This small molecule binds to this protein.
Small molecule (SMILES): C=CC1=C(C)/C(=C/c2[nH]c(/C=C3\N=C(/C=C4\NC(=O)C(C)=C4C=C)C(C)=C3CCC(=O)O)c(CCC(=O)O)c2C)NC1=O

Binding-site contacts:
Ligand atom CBA contacts residue TYR203 of chain 1.A at 3.3 Å (hydrophobic).
Ligand atom O1D contacts residue ARG209 of chain 1.A at 2.9 Å (salt-bridge).
Ligand atom C4C contacts residue ASP194 of chain 1.A at 3.6 Å.
Ligand atom CHB contacts residue ASP194 of chain 1.A at 3.5 Å.
Ligand atom C1B contacts residue ASP194 of chain 1.A at 3.6 Å.
Ligand atom CGA contacts residue SER275 of chain 1.A at 3.2 Å.
Ligand atom C3B contacts residue TYR250 of chain 1.A at 3.5 Å (hydrophobic).
Ligand atom C4B contacts residue TYR250 of chain 1.A at 3.0 Å (hydrophobic).
Ligand atom CGA contacts residue HIS277 of chain 1.A at 3.5 Å.
Ligand atom O2D contacts residue ARG209 of chain 1.A at 2.6 Å (salt-bridge).
Ligand atom OC contacts residue TYR250 of chain 1.A at 3.2 Å.
Ligand atom OB contacts residue TYR250 of chain 1.A at 3.2 Å (h-bond).
Ligand atom ND contacts residue ASP194 of chain 1.A at 3.0 Å (salt-bridge).
Ligand atom OB contacts residue GLN188 of chain 1.A at 3.4 Å (h-bond).
Ligand atom NB contacts residue TYR250 of chain 1.A at 3.2 Å (h-bond).
Ligand atom C4D contacts residue HIS247 of chain 1.A at 3.5 Å.
Ligand atom CAA contacts residue TYR203 of chain 1.A at 3.0 Å (hydrophobic).
Ligand atom C4A contacts residue ASP194 of chain 1.A at 3.6 Å.
Ligand atom OC contacts residue ASP194 of chain 1.A at 3.5 Å (salt-bridge).
Ligand atom O1A contacts residue HIS277 of chain 1.A at 2.8 Å (h-bond).
Ligand atom C1D contacts residue HIS247 of chain 1.A at 3.6 Å.
Ligand atom NC contacts residue ASP194 of chain 1.A at 3.2 Å (salt-bridge).
Ligand atom CMA contacts residue TYR163 of chain 1.A at 3.5 Å (hydrophobic).
Ligand atom CBD contacts residue HIS247 of chain 1.A at 3.4 Å.
Ligand atom O2A contacts residue SER275 of chain 1.A at 2.5 Å (h-bond).
Ligand atom NB contacts residue TYR190 of chain 1.A at 3.5 Å.
Ligand atom CBC contacts residue SER193 of chain 1.A at 3.6 Å.
Ligand atom CAC contacts residue CYS12 of chain 1.A at 2.6 Å (hydrophobic).
Ligand atom C2A contacts residue ILE195 of chain 1.A at 3.5 Å (hydrophobic).
Ligand atom CHA contacts residue HIS247 of chain 1.A at 3.6 Å.
Ligand atom O2A contacts residue HIS277 of chain 1.A at 3.6 Å (h-bond).
Ligand atom CBC contacts residue CYS12 of chain 1.A at 1.7 Å (hydrophobic).
Ligand atom CHA contacts residue TYR203 of chain 1.A at 3.5 Å (hydrophobic).
Ligand atom NB contacts residue ASP194 of chain 1.A at 3.0 Å (salt-bridge).
Ligand atom NA contacts residue ASP194 of chain 1.A at 3.0 Å (salt-bridge).
Ligand atom O2A contacts residue TYR163 of chain 1.A at 2.9 Å (h-bond).
Ligand atom CBC contacts residue GLU13 of chain 1.A at 3.6 Å.
Ligand atom O1A contacts residue SER275 of chain 1.A at 3.6 Å.
Ligand atom C4B contacts residue TYR190 of chain 1.A at 3.6 Å (hydrophobic).
Ligand atom CGD contacts residue ARG209 of chain 1.A at 3.1 Å.

Sequence of chain 1.A:
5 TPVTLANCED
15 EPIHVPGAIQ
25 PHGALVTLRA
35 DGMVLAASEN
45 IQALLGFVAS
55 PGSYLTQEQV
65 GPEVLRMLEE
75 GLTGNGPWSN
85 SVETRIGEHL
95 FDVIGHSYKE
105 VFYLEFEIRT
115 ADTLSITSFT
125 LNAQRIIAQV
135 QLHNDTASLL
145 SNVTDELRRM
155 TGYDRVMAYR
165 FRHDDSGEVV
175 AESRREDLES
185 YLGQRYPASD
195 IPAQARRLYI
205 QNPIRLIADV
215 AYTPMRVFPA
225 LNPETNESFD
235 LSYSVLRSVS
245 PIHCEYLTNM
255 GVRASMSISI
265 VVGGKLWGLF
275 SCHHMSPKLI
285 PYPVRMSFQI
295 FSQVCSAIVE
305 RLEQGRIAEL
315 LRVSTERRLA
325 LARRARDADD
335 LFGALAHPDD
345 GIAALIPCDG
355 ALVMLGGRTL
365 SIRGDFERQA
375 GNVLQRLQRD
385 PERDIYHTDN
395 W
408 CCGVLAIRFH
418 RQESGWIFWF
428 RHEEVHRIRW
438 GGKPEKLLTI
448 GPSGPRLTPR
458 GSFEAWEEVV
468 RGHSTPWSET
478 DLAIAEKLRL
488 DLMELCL